A small-molecule ligand and the protein it binds are described below.
Small molecule (SMILES): N[C@@H](Cc1c[nH]c2ccccc12)C(=O)O

Binding-site contacts:
Ligand atom OXT contacts residue THR50 of chain 1.S at 2.9 Å (h-bond).
Ligand atom CA contacts residue THR28 of chain 1.T at 3.4 Å.
Ligand atom OXT contacts residue HIS49 of chain 1.S at 3.8 Å.
Ligand atom O contacts residue GLY25 of chain 1.T at 2.9 Å (h-bond).
Ligand atom CD1 contacts residue SER51 of chain 1.T at 3.5 Å.
Ligand atom CA contacts residue HIS31 of chain 1.S at 3.9 Å.
Ligand atom CB contacts residue SER51 of chain 1.T at 3.5 Å.
Ligand atom CD1 contacts residue THR47 of chain 1.S at 3.8 Å.
Ligand atom NE1 contacts residue GLN45 of chain 1.S at 2.9 Å (h-bond).
Ligand atom O contacts residue THR47 of chain 1.S at 3.5 Å (h-bond).
Ligand atom OXT contacts residue HIS31 of chain 1.S at 3.8 Å.
Ligand atom CH2 contacts residue GLY21 of chain 1.S at 3.4 Å.
Ligand atom CZ2 contacts residue ILE53 of chain 1.S at 3.9 Å (hydrophobic).
Ligand atom O contacts residue ARG24 of chain 1.T at 3.6 Å.
Ligand atom CE3 contacts residue HIS32 of chain 1.S at 3.9 Å.
Ligand atom N contacts residue ARG24 of chain 1.T at 3.9 Å.
Ligand atom N contacts residue THR23 of chain 1.T at 2.8 Å (h-bond).
Ligand atom CZ3 contacts residue GLY21 of chain 1.S at 3.6 Å.
Ligand atom CZ2 contacts residue THR50 of chain 1.S at 3.9 Å.
Ligand atom CA contacts residue GLY25 of chain 1.T at 3.6 Å.
Ligand atom CB contacts residue THR28 of chain 1.T at 3.6 Å.
Ligand atom CD1 contacts residue GLN45 of chain 1.S at 3.6 Å.
Ligand atom CE2 contacts residue ALA44 of chain 1.S at 3.9 Å (hydrophobic).
Ligand atom N contacts residue THR28 of chain 1.T at 3.0 Å (h-bond).
Ligand atom O contacts residue SER51 of chain 1.T at 3.0 Å (h-bond).
Ligand atom CE2 contacts residue THR50 of chain 1.S at 4.0 Å.
Ligand atom CG contacts residue SER51 of chain 1.T at 3.9 Å.
Ligand atom OXT contacts residue THR47 of chain 1.S at 2.5 Å (h-bond).
Ligand atom C contacts residue THR50 of chain 1.S at 3.9 Å.
Ligand atom N contacts residue GLY25 of chain 1.T at 2.8 Å (h-bond).
Ligand atom C contacts residue GLY25 of chain 1.T at 3.5 Å.
Ligand atom CZ2 contacts residue ALA44 of chain 1.S at 3.9 Å (hydrophobic).
Ligand atom NE1 contacts residue ALA44 of chain 1.S at 3.7 Å.
Ligand atom N contacts residue ASP27 of chain 1.T at 3.1 Å (salt-bridge).
Ligand atom C contacts residue SER51 of chain 1.T at 3.7 Å.
Ligand atom CB contacts residue THR23 of chain 1.T at 3.8 Å.
Ligand atom CE2 contacts residue GLN45 of chain 1.S at 4.0 Å.
Ligand atom CA contacts residue THR23 of chain 1.T at 3.8 Å.
Ligand atom C contacts residue THR47 of chain 1.S at 3.4 Å.
Ligand atom CE3 contacts residue HIS31 of chain 1.S at 3.9 Å.

Sequence of chain 1.S:
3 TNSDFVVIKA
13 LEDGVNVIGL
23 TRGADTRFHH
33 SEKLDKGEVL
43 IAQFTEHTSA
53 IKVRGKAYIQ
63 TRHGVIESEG

Sequence of chain 1.T:
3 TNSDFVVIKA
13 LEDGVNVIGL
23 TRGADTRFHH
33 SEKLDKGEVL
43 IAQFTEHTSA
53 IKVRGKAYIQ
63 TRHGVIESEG